Sequence of chain 3.B:
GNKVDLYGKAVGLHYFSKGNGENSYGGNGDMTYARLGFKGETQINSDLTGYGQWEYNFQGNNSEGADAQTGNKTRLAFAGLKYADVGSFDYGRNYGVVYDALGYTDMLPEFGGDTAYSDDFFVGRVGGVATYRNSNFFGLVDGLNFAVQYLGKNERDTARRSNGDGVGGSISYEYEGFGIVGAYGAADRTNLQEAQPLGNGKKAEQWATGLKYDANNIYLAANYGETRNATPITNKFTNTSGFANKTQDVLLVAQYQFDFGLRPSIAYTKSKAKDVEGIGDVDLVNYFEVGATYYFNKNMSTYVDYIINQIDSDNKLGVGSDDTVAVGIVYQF

Binding-site contacts:
Ligand atom O5 contacts residue LYS47 of chain 3.B at 3.8 Å.
Ligand atom C7 contacts residue GLU63 of chain 3.B at 3.5 Å.
Ligand atom C3 contacts residue TYR15 of chain 3.B at 3.8 Å (hydrophobic).
Ligand atom O4 contacts residue GLU63 of chain 3.B at 4.3 Å.
Ligand atom O3 contacts residue LYS17 of chain 3.B at 2.6 Å (salt-bridge).
Ligand atom C1 contacts residue TYR15 of chain 3.B at 4.3 Å (hydrophobic).
Ligand atom C17 contacts residue LYS17 of chain 3.B at 3.6 Å.
Ligand atom C1 contacts residue GLU63 of chain 3.B at 4.3 Å.
Ligand atom O4 contacts residue GLN61 of chain 3.B at 4.0 Å.
Ligand atom C5 contacts residue GLN340 of chain 3.B at 3.6 Å.
Ligand atom O2 contacts residue ARG83 of chain 3.B at 3.2 Å (salt-bridge).
Ligand atom C10 contacts residue GLN61 of chain 3.B at 3.8 Å.
Ligand atom C9 contacts residue GLU63 of chain 3.B at 4.0 Å.
Ligand atom C4 contacts residue TYR15 of chain 3.B at 4.0 Å (hydrophobic).
Ligand atom C6 contacts residue LYS17 of chain 3.B at 3.9 Å.
Ligand atom O2 contacts residue LYS17 of chain 3.B at 4.3 Å.
Ligand atom N1 contacts residue GLU63 of chain 3.B at 3.1 Å (salt-bridge).
Ligand atom C10 contacts residue GLU63 of chain 3.B at 3.7 Å.
Ligand atom C13 contacts residue GLN61 of chain 3.B at 4.1 Å.
Ligand atom C3 contacts residue ARG43 of chain 3.B at 4.3 Å.
Ligand atom C4 contacts residue LYS17 of chain 3.B at 3.8 Å.
Ligand atom C15 contacts residue TYR15 of chain 3.B at 3.6 Å (hydrophobic).
Ligand atom C8 contacts residue GLU63 of chain 3.B at 3.8 Å.
Ligand atom C16 contacts residue LYS47 of chain 3.B at 3.7 Å.
Ligand atom C2 contacts residue ARG43 of chain 3.B at 3.9 Å.
Ligand atom O4 contacts residue LEU84 of chain 3.B at 3.8 Å.
Ligand atom C3 contacts residue LYS17 of chain 3.B at 3.7 Å.
Ligand atom C4 contacts residue GLY16 of chain 3.B at 3.8 Å.
Ligand atom C5 contacts residue LYS17 of chain 3.B at 4.0 Å.
Ligand atom O2 contacts residue GLU63 of chain 3.B at 4.3 Å.
Ligand atom C3 contacts residue GLY16 of chain 3.B at 3.6 Å.
Ligand atom C1 contacts residue LYS17 of chain 3.B at 3.8 Å.
Ligand atom C4 contacts residue GLN340 of chain 3.B at 4.0 Å.
Ligand atom O1 contacts residue LYS47 of chain 3.B at 2.8 Å.
Ligand atom O2 contacts residue ARG43 of chain 3.B at 3.1 Å (salt-bridge).
Ligand atom C2 contacts residue TYR15 of chain 3.B at 3.9 Å (hydrophobic).
Ligand atom O3 contacts residue ARG43 of chain 3.B at 2.6 Å (salt-bridge).
Ligand atom C17 contacts residue ARG83 of chain 3.B at 4.1 Å.
Ligand atom C2 contacts residue LYS17 of chain 3.B at 3.6 Å.
Ligand atom C17 contacts residue ARG43 of chain 3.B at 3.1 Å.

The protein below binds the small molecule below.
Small molecule (SMILES): CC1(C)S[C@@H]2[C@H](NC(=O)[C@H](C(=O)O)c3ccccc3)[C@@H](O)N2[C@H]1C(=O)O